Binding-site contacts:
Ligand atom C8 contacts residue THR156 of chain 10.G at 4.0 Å.
Ligand atom O7 contacts residue ASN154 of chain 10.G at 2.6 Å (h-bond).
Ligand atom C7 contacts residue THR156 of chain 10.G at 3.9 Å.
Ligand atom C2 contacts residue THR156 of chain 10.G at 4.2 Å.
Ligand atom C1 contacts residue THR156 of chain 10.G at 3.6 Å.
Ligand atom O5 contacts residue ASN154 of chain 10.G at 4.0 Å.
Ligand atom C7 contacts residue ASN154 of chain 10.G at 3.3 Å.
Ligand atom N2 contacts residue THR156 of chain 10.G at 3.6 Å (h-bond).
Ligand atom O6 contacts residue MET151 of chain 10.G at 3.4 Å.
Ligand atom N2 contacts residue ASN154 of chain 10.G at 3.8 Å.
Ligand atom C6 contacts residue MET151 of chain 10.G at 4.5 Å (hydrophobic).
Ligand atom C8 contacts residue ASN154 of chain 10.G at 3.6 Å.
Ligand atom C1 contacts residue ASN154 of chain 10.G at 3.4 Å.
Ligand atom C2 contacts residue ASN154 of chain 10.G at 3.5 Å.

This small molecule binds to this protein.
Small molecule (SMILES): CC(=O)N[C@H]1[C@H](O[C@H]2[C@H](O)[C@@H](NC(C)=O)CO[C@@H]2CO)O[C@H](CO)[C@@H](O)[C@@H]1O

Sequence of chain 10.G:
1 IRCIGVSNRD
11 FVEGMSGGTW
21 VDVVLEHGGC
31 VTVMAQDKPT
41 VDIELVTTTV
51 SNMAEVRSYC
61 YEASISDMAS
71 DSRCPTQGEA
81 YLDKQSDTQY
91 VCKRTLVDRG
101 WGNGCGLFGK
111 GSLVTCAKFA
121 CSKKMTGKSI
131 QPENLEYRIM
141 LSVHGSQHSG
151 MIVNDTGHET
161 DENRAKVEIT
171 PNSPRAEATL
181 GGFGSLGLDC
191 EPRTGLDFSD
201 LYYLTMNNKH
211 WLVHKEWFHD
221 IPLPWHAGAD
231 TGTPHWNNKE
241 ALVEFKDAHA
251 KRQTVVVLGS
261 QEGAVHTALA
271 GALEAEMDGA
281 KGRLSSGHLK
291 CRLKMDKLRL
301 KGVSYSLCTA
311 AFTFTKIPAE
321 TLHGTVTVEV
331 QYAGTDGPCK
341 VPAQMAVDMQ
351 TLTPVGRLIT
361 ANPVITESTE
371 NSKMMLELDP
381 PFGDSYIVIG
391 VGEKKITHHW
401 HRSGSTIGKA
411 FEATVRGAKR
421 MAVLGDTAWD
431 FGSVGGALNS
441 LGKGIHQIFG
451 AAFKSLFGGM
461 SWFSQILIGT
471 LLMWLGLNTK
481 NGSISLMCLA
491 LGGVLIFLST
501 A